Binding-site contacts:
Ligand atom O2B contacts residue MG1 of chain 1.D at 2.1 Å.
Ligand atom O3A contacts residue GLU50 of chain 1.B at 3.6 Å.
Ligand atom O1A contacts residue THR55 of chain 1.B at 2.7 Å (h-bond).
Ligand atom N2 contacts residue ARG199 of chain 1.B at 3.0 Å (salt-bridge).
Ligand atom C5 contacts residue VAL367 of chain 1.B at 3.6 Å (hydrophobic).
Ligand atom C8 contacts residue THR55 of chain 1.B at 3.6 Å.
Ligand atom O6 contacts residue ALA366 of chain 1.B at 2.6 Å (h-bond).
Ligand atom PG contacts residue LYS53 of chain 1.B at 3.5 Å.
Ligand atom O1B contacts residue SER51 of chain 1.B at 3.6 Å (h-bond).
Ligand atom O6 contacts residue ASN292 of chain 1.B at 2.9 Å (h-bond).
Ligand atom O2G contacts residue MG1 of chain 1.D at 2.1 Å.
Ligand atom O3A contacts residue SER51 of chain 1.B at 3.6 Å.
Ligand atom O3B contacts residue GLU50 of chain 1.B at 3.1 Å (salt-bridge).
Ligand atom O2G contacts residue THR204 of chain 1.B at 3.3 Å.
Ligand atom O3G contacts residue GLY226 of chain 1.B at 3.1 Å (h-bond).
Ligand atom O3' contacts residue ARG201 of chain 1.B at 3.4 Å.
Ligand atom O5' contacts residue THR55 of chain 1.B at 3.6 Å (h-bond).
Ligand atom O1B contacts residue LYS53 of chain 1.B at 2.5 Å (salt-bridge).
Ligand atom O3' contacts residue ARG199 of chain 1.B at 3.1 Å (salt-bridge).
Ligand atom O3G contacts residue LYS53 of chain 1.B at 2.6 Å (salt-bridge).
Ligand atom O6 contacts residue CYS365 of chain 1.B at 3.4 Å.
Ligand atom O3G contacts residue GLU50 of chain 1.B at 3.4 Å (salt-bridge).
Ligand atom O6 contacts residue VAL367 of chain 1.B at 3.5 Å (h-bond).
Ligand atom O3G contacts residue GLY49 of chain 1.B at 3.4 Å.
Ligand atom PB contacts residue MG1 of chain 1.D at 3.3 Å.
Ligand atom O2' contacts residue ARG199 of chain 1.B at 3.2 Å (salt-bridge).
Ligand atom N7 contacts residue ALA366 of chain 1.B at 3.5 Å.
Ligand atom O1A contacts residue SER54 of chain 1.B at 3.4 Å (h-bond).
Ligand atom O2B contacts residue SER54 of chain 1.B at 3.1 Å (h-bond).
Ligand atom O2' contacts residue LEU198 of chain 1.B at 3.4 Å (h-bond).
Ligand atom PG contacts residue MG1 of chain 1.D at 3.5 Å.
Ligand atom N1 contacts residue VAL367 of chain 1.B at 3.4 Å.
Ligand atom N2 contacts residue LEU296 of chain 1.B at 3.5 Å.
Ligand atom O1A contacts residue GLY52 of chain 1.B at 3.4 Å.
Ligand atom O1B contacts residue GLY52 of chain 1.B at 3.3 Å (h-bond).
Ligand atom N7 contacts residue ASN292 of chain 1.B at 3.2 Å (h-bond).
Ligand atom PB contacts residue LYS53 of chain 1.B at 3.6 Å.
Ligand atom O1A contacts residue LYS53 of chain 1.B at 3.6 Å.
Ligand atom O3A contacts residue GLY52 of chain 1.B at 3.0 Å (h-bond).
Ligand atom O2G contacts residue LYS53 of chain 1.B at 3.4 Å (salt-bridge).

Sequence of chain 1.B:
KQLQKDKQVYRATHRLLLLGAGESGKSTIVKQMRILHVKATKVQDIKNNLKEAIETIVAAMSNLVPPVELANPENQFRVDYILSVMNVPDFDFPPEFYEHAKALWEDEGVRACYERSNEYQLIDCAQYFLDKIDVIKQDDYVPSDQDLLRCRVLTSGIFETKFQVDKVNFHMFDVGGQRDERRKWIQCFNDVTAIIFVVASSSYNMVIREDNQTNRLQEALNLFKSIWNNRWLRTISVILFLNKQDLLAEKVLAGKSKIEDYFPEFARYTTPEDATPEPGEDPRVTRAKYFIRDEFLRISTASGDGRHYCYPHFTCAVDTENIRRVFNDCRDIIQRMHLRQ

A small-molecule ligand and the protein it binds are described below.
Small molecule (SMILES): Nc1nc2c(ncn2[C@@H]2O[C@H](CO[P](=O)(O)O[P](=O)(O)OP(O)(O)=S)[C@@H](O)[C@H]2O)c(=O)[nH]1